This protein binds this small molecule.
Small molecule (SMILES): COc1cc(-c2cncc3c2CN(C)Cc2cc(N4CCNCC4)ccc2-3)cc(OC)c1OC

Binding-site contacts:
Ligand atom C21 contacts residue SER92 of chain 1.A at 3.5 Å.
Ligand atom C33 contacts residue GLY91 of chain 1.A at 3.8 Å.
Ligand atom C23 contacts residue GLY91 of chain 1.A at 3.7 Å.
Ligand atom C24 contacts residue VAL16 of chain 1.A at 3.7 Å (hydrophobic).
Ligand atom C25 contacts residue VAL16 of chain 1.A at 3.4 Å (hydrophobic).
Ligand atom C34 contacts residue ALA35 of chain 1.A at 3.8 Å (hydrophobic).
Ligand atom C24 contacts residue TYR87 of chain 1.A at 3.5 Å (hydrophobic).
Ligand atom C09 contacts residue ASN143 of chain 1.A at 3.5 Å.
Ligand atom C26 contacts residue VAL16 of chain 1.A at 3.8 Å (hydrophobic).
Ligand atom C10 contacts residue LEU145 of chain 1.A at 3.8 Å (hydrophobic).
Ligand atom C34 contacts residue THR85 of chain 1.A at 3.8 Å.
Ligand atom C15 contacts residue HIS88 of chain 1.A at 2.9 Å.
Ligand atom C33 contacts residue ASP95 of chain 1.A at 3.6 Å.
Ligand atom C09 contacts residue LYS142 of chain 1.A at 3.3 Å.
Ligand atom C17 contacts residue LEU145 of chain 1.A at 3.5 Å (hydrophobic).
Ligand atom C16 contacts residue LEU145 of chain 1.A at 3.7 Å (hydrophobic).
Ligand atom C03 contacts residue LEU65 of chain 1.A at 3.7 Å (hydrophobic).
Ligand atom C20 contacts residue VAL16 of chain 1.A at 3.8 Å (hydrophobic).
Ligand atom N14 contacts residue HIS88 of chain 1.A at 3.1 Å (h-bond).
Ligand atom C15 contacts residue LEU145 of chain 1.A at 3.8 Å (hydrophobic).
Ligand atom C32 contacts residue ASP95 of chain 1.A at 3.6 Å.
Ligand atom N14 contacts residue LEU145 of chain 1.A at 3.7 Å.
Ligand atom O05 contacts residue LYS37 of chain 1.A at 3.4 Å.
Ligand atom C13 contacts residue LEU145 of chain 1.A at 3.5 Å (hydrophobic).
Ligand atom C06 contacts residue LEU83 of chain 1.A at 3.8 Å (hydrophobic).
Ligand atom O02 contacts residue THR85 of chain 1.A at 3.8 Å.
Ligand atom C01 contacts residue LEU83 of chain 1.A at 3.4 Å (hydrophobic).
Ligand atom C01 contacts residue ALA35 of chain 1.A at 3.3 Å (hydrophobic).
Ligand atom C18 contacts residue VAL24 of chain 1.A at 3.6 Å (hydrophobic).
Ligand atom C06 contacts residue GLU50 of chain 1.A at 3.7 Å.
Ligand atom C01 contacts residue THR85 of chain 1.A at 3.4 Å.
Ligand atom O08 contacts residue ALA155 of chain 1.A at 3.7 Å.
Ligand atom C04 contacts residue LEU65 of chain 1.A at 3.9 Å (hydrophobic).
Ligand atom C06 contacts residue ASP156 of chain 1.A at 3.4 Å.
Ligand atom C12 contacts residue LEU145 of chain 1.A at 3.5 Å (hydrophobic).
Ligand atom C34 contacts residue VAL24 of chain 1.A at 3.7 Å (hydrophobic).
Ligand atom C25 contacts residue TYR87 of chain 1.A at 3.7 Å (hydrophobic).
Ligand atom C01 contacts residue LYS37 of chain 1.A at 3.4 Å.
Ligand atom O02 contacts residue LYS37 of chain 1.A at 3.5 Å.
Ligand atom C22 contacts residue GLY91 of chain 1.A at 3.5 Å.

Sequence of chain 1.A:
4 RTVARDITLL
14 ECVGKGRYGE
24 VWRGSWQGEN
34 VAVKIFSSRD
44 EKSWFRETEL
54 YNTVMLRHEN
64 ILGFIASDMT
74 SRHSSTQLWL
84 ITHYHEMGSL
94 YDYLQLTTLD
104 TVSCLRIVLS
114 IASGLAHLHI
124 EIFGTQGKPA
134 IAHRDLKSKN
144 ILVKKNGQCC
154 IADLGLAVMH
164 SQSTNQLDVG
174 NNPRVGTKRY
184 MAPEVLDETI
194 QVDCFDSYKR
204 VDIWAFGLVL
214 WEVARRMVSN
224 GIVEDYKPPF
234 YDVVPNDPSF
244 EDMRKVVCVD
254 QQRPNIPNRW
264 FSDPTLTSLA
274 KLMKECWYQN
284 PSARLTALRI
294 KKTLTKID